Binding-site contacts:
Ligand atom C19 contacts residue CYS84 of chain 1.A at 3.5 Å (hydrophobic).
Ligand atom C01 contacts residue PHE76 of chain 1.A at 3.7 Å (hydrophobic).
Ligand atom C05 contacts residue THR399 of chain 1.A at 3.7 Å.
Ligand atom C15 contacts residue SER163 of chain 1.A at 3.8 Å.
Ligand atom O14 contacts residue SER163 of chain 1.A at 3.3 Å.
Ligand atom F20 contacts residue PHE369 of chain 1.A at 3.4 Å.
Ligand atom C21 contacts residue CYS84 of chain 1.A at 3.7 Å (hydrophobic).
Ligand atom C08 contacts residue ASP80 of chain 1.A at 3.1 Å.
Ligand atom F20 contacts residue SER163 of chain 1.A at 3.6 Å.
Ligand atom O14 contacts residue VAL81 of chain 1.A at 3.8 Å.
Ligand atom C11 contacts residue ASP80 of chain 1.A at 3.6 Å.
Ligand atom N30 contacts residue TRP66 of chain 1.A at 3.5 Å.
Ligand atom C17 contacts residue PHE377 of chain 1.A at 3.6 Å (hydrophobic).
Ligand atom N06 contacts residue TYR403 of chain 1.A at 3.4 Å (h-bond).
Ligand atom C25 contacts residue TYR395 of chain 1.A at 3.8 Å (hydrophobic).
Ligand atom C01 contacts residue TRP66 of chain 1.A at 3.7 Å (hydrophobic).
Ligand atom C11 contacts residue TRP373 of chain 1.A at 3.5 Å (hydrophobic).
Ligand atom C17 contacts residue CYS84 of chain 1.A at 3.8 Å (hydrophobic).
Ligand atom C25 contacts residue THR399 of chain 1.A at 3.8 Å.
Ligand atom N13 contacts residue VAL81 of chain 1.A at 3.8 Å.
Ligand atom C16 contacts residue PHE377 of chain 1.A at 3.8 Å (hydrophobic).
Ligand atom C05 contacts residue TYR403 of chain 1.A at 3.5 Å (hydrophobic).
Ligand atom F20 contacts residue PHE164 of chain 1.A at 3.7 Å.
Ligand atom C16 contacts residue CYS84 of chain 1.A at 3.7 Å (hydrophobic).
Ligand atom N24 contacts residue THR399 of chain 1.A at 3.8 Å.
Ligand atom F20 contacts residue ALA88 of chain 1.A at 3.3 Å.
Ligand atom C02 contacts residue TRP66 of chain 1.A at 3.7 Å (hydrophobic).
Ligand atom F20 contacts residue CYS84 of chain 1.A at 3.3 Å.
Ligand atom O14 contacts residue THR85 of chain 1.A at 3.7 Å.
Ligand atom C18 contacts residue TRP373 of chain 1.A at 3.9 Å (hydrophobic).
Ligand atom C21 contacts residue SER163 of chain 1.A at 3.5 Å.
Ligand atom C10 contacts residue ASP80 of chain 1.A at 3.7 Å.
Ligand atom O23 contacts residue PHE376 of chain 1.A at 3.3 Å.
Ligand atom C11 contacts residue TYR403 of chain 1.A at 3.7 Å (hydrophobic).
Ligand atom C07 contacts residue ASP80 of chain 1.A at 3.1 Å.
Ligand atom C04 contacts residue ASP80 of chain 1.A at 3.8 Å.
Ligand atom C10 contacts residue TRP373 of chain 1.A at 3.4 Å (hydrophobic).
Ligand atom C05 contacts residue ASP80 of chain 1.A at 3.7 Å.
Ligand atom C17 contacts residue TRP373 of chain 1.A at 3.8 Å (hydrophobic).
Ligand atom N06 contacts residue ASP80 of chain 1.A at 2.7 Å (salt-bridge).

The small molecule below binds the protein below.
Small molecule (SMILES): Cc1nc2n(c(=O)c1CCN1CCC(c3noc4cc(F)ccc34)CC1)CCCC2

Sequence of chain 1.A:
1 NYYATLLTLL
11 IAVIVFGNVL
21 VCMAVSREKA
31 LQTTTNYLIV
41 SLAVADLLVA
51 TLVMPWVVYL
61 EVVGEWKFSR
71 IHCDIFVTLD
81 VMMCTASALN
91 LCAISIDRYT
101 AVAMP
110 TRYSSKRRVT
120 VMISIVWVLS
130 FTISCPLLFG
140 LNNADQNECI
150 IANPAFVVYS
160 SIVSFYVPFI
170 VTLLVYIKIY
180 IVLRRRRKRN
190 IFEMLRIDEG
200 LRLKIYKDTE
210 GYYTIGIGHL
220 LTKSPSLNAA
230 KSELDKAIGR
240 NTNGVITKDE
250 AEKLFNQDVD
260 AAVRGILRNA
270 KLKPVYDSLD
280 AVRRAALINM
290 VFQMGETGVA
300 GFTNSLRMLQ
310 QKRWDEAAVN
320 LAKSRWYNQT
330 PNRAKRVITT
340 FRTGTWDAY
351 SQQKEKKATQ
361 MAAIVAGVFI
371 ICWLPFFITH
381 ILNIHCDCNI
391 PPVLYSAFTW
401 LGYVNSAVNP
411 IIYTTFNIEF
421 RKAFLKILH